Sequence of chain 1.A:
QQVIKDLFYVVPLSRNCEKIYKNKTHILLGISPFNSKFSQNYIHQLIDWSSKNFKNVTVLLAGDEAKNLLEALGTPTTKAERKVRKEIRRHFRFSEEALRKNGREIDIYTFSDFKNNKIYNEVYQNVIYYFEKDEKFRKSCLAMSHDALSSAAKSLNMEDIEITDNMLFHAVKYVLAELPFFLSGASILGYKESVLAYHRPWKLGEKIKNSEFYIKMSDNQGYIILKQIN

Binding-site contacts:
Ligand atom C08 contacts residue TYR176 of chain 1.A at 4.1 Å (hydrophobic).
Ligand atom C05 contacts residue GLY32 of chain 1.A at 4.1 Å.
Ligand atom C03 contacts residue PHE184 of chain 1.A at 4.2 Å (hydrophobic).
Ligand atom C05 contacts residue PHE184 of chain 1.A at 4.2 Å (hydrophobic).
Ligand atom C08 contacts residue LEU63 of chain 1.A at 3.4 Å (hydrophobic).
Ligand atom C03 contacts residue GLU180 of chain 1.A at 4.2 Å.
Ligand atom O01 contacts residue SER34 of chain 1.A at 4.1 Å.
Ligand atom C06 contacts residue TYR176 of chain 1.A at 3.9 Å (hydrophobic).
Ligand atom C05 contacts residue GLU180 of chain 1.A at 3.5 Å.
Ligand atom C08 contacts residue ILE33 of chain 1.A at 3.5 Å (hydrophobic).
Ligand atom O04 contacts residue PHE184 of chain 1.A at 3.5 Å.
Ligand atom O01 contacts residue PHE184 of chain 1.A at 3.4 Å.
Ligand atom C08 contacts residue ALA64 of chain 1.A at 3.3 Å (hydrophobic).
Ligand atom O01 contacts residue GLU180 of chain 1.A at 2.4 Å (salt-bridge).
Ligand atom C07 contacts residue TYR176 of chain 1.A at 3.9 Å (hydrophobic).
Ligand atom C02 contacts residue SER34 of chain 1.A at 3.0 Å.
Ligand atom O04 contacts residue GLY32 of chain 1.A at 4.4 Å.
Ligand atom C02 contacts residue PHE184 of chain 1.A at 4.2 Å (hydrophobic).
Ligand atom C07 contacts residue LEU62 of chain 1.A at 4.3 Å (hydrophobic).
Ligand atom C06 contacts residue GLY32 of chain 1.A at 4.4 Å.
Ligand atom C06 contacts residue GLU180 of chain 1.A at 3.6 Å.
Ligand atom C03 contacts residue SER34 of chain 1.A at 3.7 Å.
Ligand atom C06 contacts residue SER34 of chain 1.A at 4.0 Å.
Ligand atom C08 contacts residue LEU62 of chain 1.A at 3.9 Å (hydrophobic).
Ligand atom C03 contacts residue GLY32 of chain 1.A at 4.1 Å.
Ligand atom C07 contacts residue GLU180 of chain 1.A at 3.4 Å.
Ligand atom C02 contacts residue GLU180 of chain 1.A at 3.6 Å.
Ligand atom O01 contacts residue TYR176 of chain 1.A at 4.4 Å.
Ligand atom O04 contacts residue LEU198 of chain 1.A at 4.3 Å.
Ligand atom C07 contacts residue PHE113 of chain 1.A at 4.1 Å (hydrophobic).
Ligand atom C03 contacts residue TYR200 of chain 1.A at 3.7 Å (hydrophobic).
Ligand atom C08 contacts residue PHE113 of chain 1.A at 4.0 Å (hydrophobic).
Ligand atom C06 contacts residue ILE33 of chain 1.A at 4.0 Å (hydrophobic).
Ligand atom C02 contacts residue TYR200 of chain 1.A at 3.7 Å (hydrophobic).
Ligand atom O04 contacts residue TYR200 of chain 1.A at 3.5 Å.
Ligand atom C07 contacts residue ILE33 of chain 1.A at 4.5 Å (hydrophobic).

The small molecule below binds the protein below.
Small molecule (SMILES): CCCC[C@H](O)CO